Sequence of chain 38.A:
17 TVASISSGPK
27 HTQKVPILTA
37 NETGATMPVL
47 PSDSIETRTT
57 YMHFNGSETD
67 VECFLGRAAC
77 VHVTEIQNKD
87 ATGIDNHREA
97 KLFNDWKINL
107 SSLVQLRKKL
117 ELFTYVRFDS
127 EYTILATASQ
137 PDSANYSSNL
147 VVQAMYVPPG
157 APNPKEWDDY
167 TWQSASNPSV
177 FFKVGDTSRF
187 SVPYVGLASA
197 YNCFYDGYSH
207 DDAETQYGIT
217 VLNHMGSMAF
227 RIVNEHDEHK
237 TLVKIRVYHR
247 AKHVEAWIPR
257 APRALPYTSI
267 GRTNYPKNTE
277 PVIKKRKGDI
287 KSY

Sequence of chain 39.C:
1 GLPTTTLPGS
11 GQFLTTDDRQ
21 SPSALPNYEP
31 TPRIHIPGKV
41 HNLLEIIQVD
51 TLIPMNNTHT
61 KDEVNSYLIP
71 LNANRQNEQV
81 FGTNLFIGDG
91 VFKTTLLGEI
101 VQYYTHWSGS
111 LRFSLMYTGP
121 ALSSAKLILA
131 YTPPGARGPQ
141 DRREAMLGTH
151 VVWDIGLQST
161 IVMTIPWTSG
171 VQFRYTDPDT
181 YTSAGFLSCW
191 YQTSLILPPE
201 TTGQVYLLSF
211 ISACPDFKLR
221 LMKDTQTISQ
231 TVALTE

Binding-site contacts:
Ligand atom C6B contacts residue TYR152 of chain 38.A at 3.6 Å (hydrophobic).
Ligand atom F1 contacts residue MET224 of chain 38.A at 3.6 Å.
Ligand atom F3 contacts residue ALA150 of chain 38.A at 2.7 Å.
Ligand atom N1A contacts residue PRO174 of chain 38.A at 3.5 Å.
Ligand atom CM4 contacts residue ALA150 of chain 38.A at 3.6 Å (hydrophobic).
Ligand atom O1A contacts residue PRO174 of chain 38.A at 3.5 Å.
Ligand atom C2A contacts residue TYR152 of chain 38.A at 3.7 Å (hydrophobic).
Ligand atom CM2 contacts residue MET224 of chain 38.A at 3.5 Å (hydrophobic).
Ligand atom C1C contacts residue TYR128 of chain 38.A at 3.5 Å (hydrophobic).
Ligand atom CM4 contacts residue VAL176 of chain 38.A at 3.8 Å (hydrophobic).
Ligand atom C3B contacts residue MET224 of chain 38.A at 3.6 Å (hydrophobic).
Ligand atom F1 contacts residue PHE186 of chain 38.A at 3.8 Å.
Ligand atom O1 contacts residue MET221 of chain 38.A at 3.7 Å.
Ligand atom C2A contacts residue PHE186 of chain 38.A at 3.5 Å (hydrophobic).
Ligand atom F3 contacts residue MET151 of chain 38.A at 3.7 Å.
Ligand atom F3 contacts residue SER175 of chain 38.A at 2.8 Å.
Ligand atom C2C contacts residue TYR128 of chain 38.A at 3.2 Å (hydrophobic).
Ligand atom CM3 contacts residue ASN219 of chain 38.A at 3.8 Å.
Ligand atom C2B contacts residue ILE104 of chain 38.A at 3.8 Å (hydrophobic).
Ligand atom N1A contacts residue ALA24 of chain 38.C at 3.2 Å.
Ligand atom CM2 contacts residue TYR128 of chain 38.A at 3.4 Å (hydrophobic).
Ligand atom F1 contacts residue ALA150 of chain 38.A at 3.8 Å.
Ligand atom CM2 contacts residue ILE104 of chain 38.A at 3.6 Å (hydrophobic).
Ligand atom N3A contacts residue PHE186 of chain 38.A at 3.4 Å.
Ligand atom C2C contacts residue ILE104 of chain 38.A at 3.8 Å (hydrophobic).
Ligand atom C3C contacts residue TYR128 of chain 38.A at 3.3 Å (hydrophobic).
Ligand atom F3 contacts residue PRO174 of chain 38.A at 2.9 Å.
Ligand atom C5B contacts residue TYR152 of chain 38.A at 3.5 Å (hydrophobic).
Ligand atom CM6 contacts residue VAL188 of chain 38.A at 3.8 Å (hydrophobic).
Ligand atom F3 contacts residue VAL176 of chain 38.A at 3.6 Å.
Ligand atom F2 contacts residue VAL176 of chain 38.A at 2.7 Å.
Ligand atom N3A contacts residue TYR152 of chain 38.A at 3.8 Å.
Ligand atom CM6 contacts residue LEU25 of chain 38.C at 3.8 Å (hydrophobic).
Ligand atom C4 contacts residue TYR197 of chain 38.A at 3.4 Å (hydrophobic).
Ligand atom CM6 contacts residue TYR152 of chain 38.A at 3.4 Å (hydrophobic).
Ligand atom C1C contacts residue TYR197 of chain 38.A at 3.5 Å (hydrophobic).
Ligand atom O1A contacts residue ALA24 of chain 38.C at 3.3 Å.
Ligand atom C3A contacts residue PHE186 of chain 38.A at 3.7 Å (hydrophobic).
Ligand atom F3 contacts residue TYR152 of chain 38.A at 3.6 Å.
Ligand atom C3 contacts residue LEU106 of chain 38.A at 3.8 Å (hydrophobic).

Sequence of chain 38.C:
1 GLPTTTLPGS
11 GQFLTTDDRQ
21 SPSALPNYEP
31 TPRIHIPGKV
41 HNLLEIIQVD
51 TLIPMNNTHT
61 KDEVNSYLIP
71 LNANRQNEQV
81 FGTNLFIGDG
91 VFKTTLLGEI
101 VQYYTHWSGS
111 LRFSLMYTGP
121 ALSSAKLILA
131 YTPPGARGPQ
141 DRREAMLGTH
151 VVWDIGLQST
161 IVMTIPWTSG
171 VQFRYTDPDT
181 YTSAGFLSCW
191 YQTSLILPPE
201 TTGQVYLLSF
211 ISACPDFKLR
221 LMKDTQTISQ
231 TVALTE

This protein binds this small molecule.
Small molecule (SMILES): Cc1cc(CCCOc2c(C)cc(-c3noc(C(F)(F)F)n3)cc2C)on1